Binding-site contacts:
Ligand atom O60 contacts residue ALA90 of chain 1.A at 3.4 Å.
Ligand atom C28 contacts residue PRO48 of chain 1.B at 3.1 Å (hydrophobic).
Ligand atom C36 contacts residue PHE93 of chain 1.A at 3.4 Å (hydrophobic).
Ligand atom C64 contacts residue EDO1 of chain 1.L at 3.6 Å.
Ligand atom N51 contacts residue ASN94 of chain 1.A at 2.9 Å (h-bond).
Ligand atom C4 contacts residue TYR61 of chain 1.B at 3.6 Å (hydrophobic).
Ligand atom N50 contacts residue ASN94 of chain 1.A at 3.6 Å (h-bond).
Ligand atom C18 contacts residue HIS59 of chain 1.B at 3.6 Å.
Ligand atom N51 contacts residue ILE100 of chain 1.A at 3.4 Å.
Ligand atom C13 contacts residue TRP37 of chain 1.B at 3.5 Å (hydrophobic).
Ligand atom O14 contacts residue SER60 of chain 1.B at 2.7 Å (h-bond).
Ligand atom O33 contacts residue HIS64 of chain 1.B at 3.3 Å.
Ligand atom C12 contacts residue TRP37 of chain 1.B at 3.6 Å (hydrophobic).
Ligand atom N17 contacts residue HIS59 of chain 1.B at 3.2 Å (h-bond).
Ligand atom C35 contacts residue ARG18 of chain 1.B at 3.5 Å.
Ligand atom N27 contacts residue ARG56 of chain 1.B at 3.1 Å (salt-bridge).
Ligand atom C10 contacts residue HIS59 of chain 1.B at 3.5 Å.
Ligand atom N53 contacts residue ASN94 of chain 1.A at 3.1 Å (h-bond).
Ligand atom C31 contacts residue TYR61 of chain 1.B at 3.5 Å (hydrophobic).
Ligand atom C19 contacts residue EDO1 of chain 1.N at 3.4 Å.
Ligand atom O14 contacts residue HIS64 of chain 1.B at 2.7 Å (h-bond).
Ligand atom C62 contacts residue EDO1 of chain 1.J at 3.6 Å.
Ligand atom C59 contacts residue VAL38 of chain 1.A at 3.3 Å (hydrophobic).
Ligand atom C55 contacts residue TYR51 of chain 1.A at 3.6 Å (hydrophobic).
Ligand atom O9 contacts residue TYR61 of chain 1.B at 3.5 Å.
Ligand atom O33 contacts residue PHE40 of chain 1.B at 3.5 Å.
Ligand atom C11 contacts residue TRP66 of chain 1.B at 3.5 Å (hydrophobic).
Ligand atom N50 contacts residue ILE100 of chain 1.A at 3.6 Å.
Ligand atom O16 contacts residue TYR47 of chain 1.B at 2.8 Å (h-bond).
Ligand atom N1 contacts residue TYR61 of chain 1.B at 3.6 Å.
Ligand atom C58 contacts residue PHE39 of chain 1.A at 3.6 Å (hydrophobic).
Ligand atom O60 contacts residue TYR51 of chain 1.A at 3.1 Å (h-bond).
Ligand atom F34 contacts residue ASN94 of chain 1.A at 3.5 Å.
Ligand atom C24 contacts residue EDO1 of chain 1.N at 3.2 Å.
Ligand atom F34 contacts residue TYR61 of chain 1.B at 3.3 Å.
Ligand atom C23 contacts residue ILE58 of chain 1.B at 3.6 Å (hydrophobic).
Ligand atom C57 contacts residue VAL59 of chain 1.A at 3.5 Å (hydrophobic).
Ligand atom F34 contacts residue PHE93 of chain 1.A at 3.2 Å.
Ligand atom C12 contacts residue HIS64 of chain 1.B at 3.5 Å.
Ligand atom C35 contacts residue PHE93 of chain 1.A at 3.4 Å (hydrophobic).

Sequence of chain 1.B:
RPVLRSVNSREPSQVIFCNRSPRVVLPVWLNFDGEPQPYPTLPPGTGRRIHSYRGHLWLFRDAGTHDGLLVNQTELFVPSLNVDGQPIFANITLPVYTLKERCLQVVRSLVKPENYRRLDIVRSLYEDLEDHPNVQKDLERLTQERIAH

Sequence of chain 1.A:
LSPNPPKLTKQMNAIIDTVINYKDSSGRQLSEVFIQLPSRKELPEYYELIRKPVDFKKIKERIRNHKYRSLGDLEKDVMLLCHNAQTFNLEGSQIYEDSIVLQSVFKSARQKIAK

A protein and the small-molecule ligand that binds it are described below.
Small molecule (SMILES): Cc1ncsc1-c1ccc(CNC(=O)[C@@H]2C[C@@H](O)CN2C(=O)[C@@H](NC(=O)C2(F)CC2)C(C)(C)C)c(OCCc2ccc(CN3CCN(c4cc(-c5ccccc5O)nnc4N)CC3)cc2)c1